Binding-site contacts:
Ligand atom C14 contacts residue GOL1 of chain 1.L at 3.8 Å.
Ligand atom C13 contacts residue GOL1 of chain 1.L at 3.5 Å.
Ligand atom C16 contacts residue TRP227 of chain 1.B at 3.5 Å (hydrophobic).
Ligand atom C8 contacts residue GLY228 of chain 1.B at 3.6 Å.
Ligand atom N contacts residue GLY228 of chain 1.B at 2.8 Å (h-bond).
Ligand atom N2 contacts residue SER226 of chain 1.B at 2.9 Å (h-bond).
Ligand atom C1 contacts residue GLY228 of chain 1.B at 3.6 Å.
Ligand atom CL contacts residue TRP227 of chain 1.B at 3.4 Å.
Ligand atom C20 contacts residue GLY228 of chain 1.B at 3.8 Å.
Ligand atom C18 contacts residue GLY228 of chain 1.B at 3.6 Å.
Ligand atom C21 contacts residue GLU202 of chain 1.B at 3.7 Å.
Ligand atom C16 contacts residue SER226 of chain 1.B at 3.7 Å.
Ligand atom C5 contacts residue GLU94 of chain 1.B at 3.3 Å.
Ligand atom C18 contacts residue ALA200 of chain 1.B at 3.7 Å (hydrophobic).
Ligand atom C19 contacts residue GLY230 of chain 1.B at 3.7 Å.
Ligand atom C14 contacts residue SER205 of chain 1.B at 3.2 Å.
Ligand atom CL contacts residue GLY238 of chain 1.B at 3.7 Å.
Ligand atom C11 contacts residue HIS43 of chain 1.B at 3.5 Å.
Ligand atom C17 contacts residue TRP227 of chain 1.B at 3.4 Å (hydrophobic).
Ligand atom C19 contacts residue GLY228 of chain 1.B at 3.6 Å.
Ligand atom N2 contacts residue TRP227 of chain 1.B at 3.8 Å.
Ligand atom C4 contacts residue TYR47 of chain 1.B at 3.4 Å (hydrophobic).
Ligand atom C13 contacts residue SER226 of chain 1.B at 3.8 Å.
Ligand atom C contacts residue GLY228 of chain 1.B at 3.5 Å.
Ligand atom CL contacts residue VAL225 of chain 1.B at 3.8 Å.
Ligand atom O contacts residue GLY228 of chain 1.B at 3.2 Å (h-bond).
Ligand atom C12 contacts residue SER226 of chain 1.B at 3.7 Å.
Ligand atom C18 contacts residue TRP227 of chain 1.B at 3.7 Å (hydrophobic).
Ligand atom O1 contacts residue GOL1 of chain 1.L at 2.6 Å (h-bond).
Ligand atom C7 contacts residue TRP227 of chain 1.B at 3.6 Å (hydrophobic).
Ligand atom O2 contacts residue GLY228 of chain 1.B at 2.9 Å (h-bond).
Ligand atom C16 contacts residue VAL225 of chain 1.B at 3.5 Å (hydrophobic).
Ligand atom O2 contacts residue TRP227 of chain 1.B at 3.2 Å.
Ligand atom C17 contacts residue GLY228 of chain 1.B at 3.8 Å.
Ligand atom C10 contacts residue TYR47 of chain 1.B at 3.8 Å (hydrophobic).
Ligand atom N2 contacts residue SER205 of chain 1.B at 3.4 Å (h-bond).
Ligand atom C19 contacts residue ALA200 of chain 1.B at 3.6 Å (hydrophobic).
Ligand atom C10 contacts residue TRP50 of chain 1.B at 3.7 Å (hydrophobic).
Ligand atom C9 contacts residue TRP50 of chain 1.B at 3.7 Å (hydrophobic).
Ligand atom CL contacts residue PHE239 of chain 1.B at 3.4 Å.

Sequence of chain 1.B:
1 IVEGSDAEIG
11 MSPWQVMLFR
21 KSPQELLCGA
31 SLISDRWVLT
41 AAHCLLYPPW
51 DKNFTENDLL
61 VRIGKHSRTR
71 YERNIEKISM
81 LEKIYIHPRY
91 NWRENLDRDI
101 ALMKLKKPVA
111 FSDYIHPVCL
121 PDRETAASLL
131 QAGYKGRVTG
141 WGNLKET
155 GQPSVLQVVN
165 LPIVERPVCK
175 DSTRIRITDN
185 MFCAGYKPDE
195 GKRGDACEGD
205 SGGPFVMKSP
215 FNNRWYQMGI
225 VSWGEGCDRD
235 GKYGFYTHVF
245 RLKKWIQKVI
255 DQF

A protein and the small-molecule ligand that binds it are described below.
Small molecule (SMILES): N[C@H](CC1CCCCC1)C(=O)N1CCC[C@H]1C(=O)NCc1cc(Cl)ccc1CO